A protein and the small-molecule ligand that binds it are described below.
Small molecule (SMILES): CC(=O)N[C@@H]1[C@@H](O)[C@H](O)[C@@H](CO)O[C@H]1O

Sequence of chain 1.A:
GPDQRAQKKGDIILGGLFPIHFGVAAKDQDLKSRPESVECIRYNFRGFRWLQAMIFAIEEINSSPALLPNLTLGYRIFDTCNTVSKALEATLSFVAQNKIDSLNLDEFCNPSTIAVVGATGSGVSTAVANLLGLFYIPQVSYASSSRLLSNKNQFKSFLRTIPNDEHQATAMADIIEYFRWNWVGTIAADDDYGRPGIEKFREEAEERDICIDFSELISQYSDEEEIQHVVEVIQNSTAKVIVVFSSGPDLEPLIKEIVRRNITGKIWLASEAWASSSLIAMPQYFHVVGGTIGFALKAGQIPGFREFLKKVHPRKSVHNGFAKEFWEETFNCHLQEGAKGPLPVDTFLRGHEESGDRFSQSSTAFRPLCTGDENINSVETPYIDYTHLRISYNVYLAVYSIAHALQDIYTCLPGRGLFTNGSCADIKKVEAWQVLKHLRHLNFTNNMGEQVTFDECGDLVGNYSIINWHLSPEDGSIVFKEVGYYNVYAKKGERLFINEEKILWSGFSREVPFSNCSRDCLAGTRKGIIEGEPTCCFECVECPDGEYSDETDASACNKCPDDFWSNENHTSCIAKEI

Binding-site contacts:
Ligand atom C3 contacts residue ASN541 of chain 1.A at 3.7 Å.
Ligand atom C5 contacts residue ARG205 of chain 1.A at 3.9 Å.
Ligand atom O7 contacts residue ASP545 of chain 1.A at 2.9 Å (salt-bridge).
Ligand atom C2 contacts residue ASN541 of chain 1.A at 2.5 Å.
Ligand atom C7 contacts residue ASP545 of chain 1.A at 3.9 Å.
Ligand atom C4 contacts residue ARG205 of chain 1.A at 4.0 Å.
Ligand atom C1 contacts residue ASN207 of chain 1.A at 3.9 Å.
Ligand atom O5 contacts residue ARG205 of chain 1.A at 4.1 Å.
Ligand atom O5 contacts residue ASN541 of chain 1.A at 2.3 Å (h-bond).
Ligand atom C1 contacts residue ARG205 of chain 1.A at 3.4 Å.
Ligand atom O7 contacts residue ASN541 of chain 1.A at 4.3 Å.
Ligand atom C8 contacts residue PHE539 of chain 1.A at 3.6 Å (hydrophobic).
Ligand atom C1 contacts residue ASN541 of chain 1.A at 1.4 Å.
Ligand atom O4 contacts residue ARG205 of chain 1.A at 3.4 Å.
Ligand atom O3 contacts residue ARG205 of chain 1.A at 4.4 Å.
Ligand atom C2 contacts residue ASP545 of chain 1.A at 4.5 Å.
Ligand atom C2 contacts residue ARG205 of chain 1.A at 4.0 Å.
Ligand atom N2 contacts residue PHE539 of chain 1.A at 4.4 Å.
Ligand atom C6 contacts residue ASN207 of chain 1.A at 3.2 Å.
Ligand atom O5 contacts residue ASN207 of chain 1.A at 2.9 Å (h-bond).
Ligand atom C5 contacts residue ASN207 of chain 1.A at 3.5 Å.
Ligand atom N2 contacts residue ARG205 of chain 1.A at 4.3 Å.
Ligand atom C7 contacts residue ASN541 of chain 1.A at 3.8 Å.
Ligand atom C5 contacts residue ASN541 of chain 1.A at 3.6 Å.
Ligand atom O6 contacts residue ASN207 of chain 1.A at 4.0 Å.
Ligand atom N2 contacts residue ASN541 of chain 1.A at 2.9 Å (h-bond).
Ligand atom C3 contacts residue ARG205 of chain 1.A at 3.7 Å.
Ligand atom C4 contacts residue ASN541 of chain 1.A at 4.2 Å.
Ligand atom C7 contacts residue PHE539 of chain 1.A at 4.2 Å (hydrophobic).